Binding-site contacts:
Ligand atom NAB contacts residue LEU17 of chain 1.A at 3.6 Å.
Ligand atom CAO contacts residue PHE90 of chain 1.A at 3.6 Å (hydrophobic).
Ligand atom CAJ contacts residue LEU159 of chain 1.A at 3.7 Å (hydrophobic).
Ligand atom CAZ contacts residue ASP170 of chain 1.A at 3.7 Å.
Ligand atom CAS contacts residue GLU61 of chain 1.A at 3.6 Å.
Ligand atom NAG contacts residue MET93 of chain 1.A at 2.8 Å (h-bond).
Ligand atom CAV contacts residue ASP170 of chain 1.A at 3.5 Å.
Ligand atom CAS contacts residue ASP170 of chain 1.A at 3.2 Å.
Ligand atom NAT contacts residue GLU61 of chain 1.A at 2.6 Å (salt-bridge).
Ligand atom CAN contacts residue LYS45 of chain 1.A at 3.6 Å.
Ligand atom NAG contacts residue ALA43 of chain 1.A at 3.7 Å.
Ligand atom CAH contacts residue GLU91 of chain 1.A at 3.2 Å.
Ligand atom CAR contacts residue PHE171 of chain 1.A at 3.2 Å (hydrophobic).
Ligand atom FBK contacts residue LEU68 of chain 1.A at 3.6 Å.
Ligand atom FBJ contacts residue ASP170 of chain 1.A at 3.7 Å.
Ligand atom NBC contacts residue LEU64 of chain 1.A at 3.5 Å.
Ligand atom CAW contacts residue GLU61 of chain 1.A at 3.4 Å.
Ligand atom OAU contacts residue ASP170 of chain 1.A at 2.8 Å (salt-bridge).
Ligand atom CAV contacts residue GLU61 of chain 1.A at 3.4 Å.
Ligand atom FBL contacts residue LEU65 of chain 1.A at 3.4 Å.
Ligand atom FBJ contacts residue GLY169 of chain 1.A at 3.2 Å.
Ligand atom FBL contacts residue VAL74 of chain 1.A at 3.6 Å.
Ligand atom CAQ contacts residue PHE171 of chain 1.A at 3.4 Å (hydrophobic).
Ligand atom CBA contacts residue ASP170 of chain 1.A at 3.5 Å.
Ligand atom NAT contacts residue ASP170 of chain 1.A at 3.2 Å (salt-bridge).
Ligand atom CAC contacts residue MET93 of chain 1.A at 3.2 Å (hydrophobic).
Ligand atom NAG contacts residue TYR92 of chain 1.A at 3.4 Å.
Ligand atom CBH contacts residue GLU61 of chain 1.A at 3.7 Å.
Ligand atom CAI contacts residue LEU159 of chain 1.A at 3.5 Å (hydrophobic).
Ligand atom CAO contacts residue GLU61 of chain 1.A at 3.2 Å.
Ligand atom FBL contacts residue ILE168 of chain 1.A at 3.6 Å.
Ligand atom CAM contacts residue PHE90 of chain 1.A at 3.7 Å (hydrophobic).
Ligand atom CAH contacts residue ALA43 of chain 1.A at 3.3 Å (hydrophobic).
Ligand atom CAH contacts residue LEU159 of chain 1.A at 3.6 Å (hydrophobic).
Ligand atom FBL contacts residue ILE73 of chain 1.A at 3.5 Å.
Ligand atom NAG contacts residue GLU91 of chain 1.A at 3.4 Å (salt-bridge).
Ligand atom FBJ contacts residue HIS150 of chain 1.A at 3.2 Å.
Ligand atom CAY contacts residue LEU64 of chain 1.A at 3.6 Å (hydrophobic).
Ligand atom OAU contacts residue GLY169 of chain 1.A at 3.4 Å.
Ligand atom CAI contacts residue ALA43 of chain 1.A at 3.6 Å (hydrophobic).

This small molecule binds to this protein.
Small molecule (SMILES): Cc1c(C#Cc2cnc3cnccn23)cccc1C(=O)Nc1cc(N2CCN(C)CC2)cc(C(F)(F)F)c1

Sequence of chain 1.A:
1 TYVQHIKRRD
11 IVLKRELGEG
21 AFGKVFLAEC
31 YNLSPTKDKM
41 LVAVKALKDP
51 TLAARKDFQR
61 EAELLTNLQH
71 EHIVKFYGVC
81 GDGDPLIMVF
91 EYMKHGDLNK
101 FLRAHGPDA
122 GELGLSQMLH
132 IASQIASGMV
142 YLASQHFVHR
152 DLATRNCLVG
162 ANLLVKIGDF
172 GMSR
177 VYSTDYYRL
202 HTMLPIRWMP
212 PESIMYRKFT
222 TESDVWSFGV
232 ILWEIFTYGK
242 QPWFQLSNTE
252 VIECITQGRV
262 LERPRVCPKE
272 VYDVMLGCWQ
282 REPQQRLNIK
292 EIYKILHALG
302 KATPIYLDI